Sequence of chain 1.D:
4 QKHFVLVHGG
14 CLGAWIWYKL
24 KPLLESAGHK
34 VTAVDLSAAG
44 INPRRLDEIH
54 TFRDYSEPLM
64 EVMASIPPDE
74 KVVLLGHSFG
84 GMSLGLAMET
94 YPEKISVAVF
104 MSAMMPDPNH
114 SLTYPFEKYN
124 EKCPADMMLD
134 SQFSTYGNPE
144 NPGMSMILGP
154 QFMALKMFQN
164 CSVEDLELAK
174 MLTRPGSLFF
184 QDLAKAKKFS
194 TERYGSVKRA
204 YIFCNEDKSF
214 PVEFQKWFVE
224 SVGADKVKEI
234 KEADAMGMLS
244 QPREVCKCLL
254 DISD

Binding-site contacts:
Ligand atom CAF contacts residue PHE82 of chain 1.D at 3.1 Å (hydrophobic).
Ligand atom OAC contacts residue SER81 of chain 1.D at 2.3 Å (h-bond).
Ligand atom CAG contacts residue TYR122 of chain 1.D at 3.8 Å (hydrophobic).
Ligand atom CAR contacts residue TYR122 of chain 1.D at 3.8 Å (hydrophobic).
Ligand atom CAU contacts residue TYR122 of chain 1.D at 3.6 Å (hydrophobic).
Ligand atom CAH contacts residue PHE217 of chain 1.D at 3.8 Å (hydrophobic).
Ligand atom CAK contacts residue MET131 of chain 1.D at 3.8 Å (hydrophobic).
Ligand atom NAN contacts residue TYR122 of chain 1.D at 3.6 Å.
Ligand atom CAV contacts residue SER81 of chain 1.D at 3.7 Å.
Ligand atom CAZ contacts residue SER81 of chain 1.D at 2.3 Å.
Ligand atom CAP contacts residue MET131 of chain 1.D at 3.8 Å (hydrophobic).
Ligand atom CAM contacts residue LEU181 of chain 1.D at 3.7 Å (hydrophobic).
Ligand atom CAJ contacts residue MET107 of chain 1.D at 3.5 Å (hydrophobic).
Ligand atom CAE contacts residue LEU151 of chain 1.D at 3.7 Å (hydrophobic).
Ligand atom CAI contacts residue PRO118 of chain 1.D at 3.8 Å (hydrophobic).
Ligand atom CAU contacts residue MET107 of chain 1.D at 3.6 Å (hydrophobic).
Ligand atom OAC contacts residue GLY12 of chain 1.D at 3.9 Å.
Ligand atom CAI contacts residue PHE119 of chain 1.D at 3.5 Å (hydrophobic).
Ligand atom CAA contacts residue LEU151 of chain 1.D at 3.6 Å (hydrophobic).
Ligand atom CAH contacts residue PHE213 of chain 1.D at 3.9 Å (hydrophobic).
Ligand atom OAC contacts residue GLY13 of chain 1.D at 3.2 Å (h-bond).
Ligand atom CAH contacts residue PHE221 of chain 1.D at 4.0 Å (hydrophobic).
Ligand atom CAI contacts residue MET107 of chain 1.D at 3.5 Å (hydrophobic).
Ligand atom CAF contacts residue SER81 of chain 1.D at 1.4 Å.
Ligand atom CAA contacts residue GLY13 of chain 1.D at 3.3 Å.
Ligand atom CAJ contacts residue PHE213 of chain 1.D at 3.9 Å (hydrophobic).
Ligand atom CAL contacts residue SER81 of chain 1.D at 3.5 Å.
Ligand atom CAH contacts residue MET107 of chain 1.D at 3.4 Å (hydrophobic).
Ligand atom CAT contacts residue TYR122 of chain 1.D at 3.4 Å (hydrophobic).
Ligand atom CAL contacts residue PHE213 of chain 1.D at 4.0 Å (hydrophobic).
Ligand atom CAK contacts residue PHE155 of chain 1.D at 3.7 Å (hydrophobic).
Ligand atom CAG contacts residue PRO118 of chain 1.D at 3.3 Å (hydrophobic).
Ligand atom CAE contacts residue PHE155 of chain 1.D at 4.0 Å (hydrophobic).
Ligand atom CAG contacts residue MET107 of chain 1.D at 3.4 Å (hydrophobic).
Ligand atom OAC contacts residue PHE82 of chain 1.D at 3.1 Å (h-bond).
Ligand atom CAS contacts residue TYR122 of chain 1.D at 3.7 Å (hydrophobic).
Ligand atom CAX contacts residue SER81 of chain 1.D at 3.1 Å.
Ligand atom CAT contacts residue MET107 of chain 1.D at 3.6 Å (hydrophobic).
Ligand atom CAI contacts residue TYR122 of chain 1.D at 3.5 Å (hydrophobic).
Ligand atom CAE contacts residue MET131 of chain 1.D at 3.5 Å (hydrophobic).

The small molecule below binds the protein below.
Small molecule (SMILES): C/C=C1/C[N@]2[C@H]3C[C@@H]1[C@H](C=O)[C@@H]2Cc1c3[nH]c2ccccc12